Binding-site contacts:
Ligand atom C4 contacts residue ASN38 of chain 1.D at 4.2 Å.
Ligand atom O7 contacts residue ASN38 of chain 1.D at 3.1 Å (h-bond).
Ligand atom O6 contacts residue UNK104 of chain 1.A at 3.0 Å (h-bond).
Ligand atom C7 contacts residue THR37 of chain 1.D at 4.2 Å.
Ligand atom C2 contacts residue ASN38 of chain 1.D at 2.4 Å.
Ligand atom N2 contacts residue ASN38 of chain 1.D at 2.9 Å (h-bond).
Ligand atom C6 contacts residue UNK104 of chain 1.A at 3.6 Å.
Ligand atom O5 contacts residue ASN38 of chain 1.D at 2.4 Å (h-bond).
Ligand atom O7 contacts residue THR37 of chain 1.D at 4.1 Å.
Ligand atom C7 contacts residue ASN38 of chain 1.D at 3.2 Å.
Ligand atom C5 contacts residue ASN38 of chain 1.D at 3.7 Å.
Ligand atom C1 contacts residue ASN38 of chain 1.D at 1.4 Å.
Ligand atom C3 contacts residue ASN38 of chain 1.D at 3.7 Å.
Ligand atom C8 contacts residue ASN38 of chain 1.D at 4.3 Å.
Ligand atom C8 contacts residue THR37 of chain 1.D at 3.8 Å.

Sequence of chain 1.A:
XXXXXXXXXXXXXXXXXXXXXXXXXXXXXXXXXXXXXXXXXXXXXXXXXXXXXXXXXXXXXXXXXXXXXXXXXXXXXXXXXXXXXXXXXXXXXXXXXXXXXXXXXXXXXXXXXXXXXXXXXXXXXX

Sequence of chain 1.D:
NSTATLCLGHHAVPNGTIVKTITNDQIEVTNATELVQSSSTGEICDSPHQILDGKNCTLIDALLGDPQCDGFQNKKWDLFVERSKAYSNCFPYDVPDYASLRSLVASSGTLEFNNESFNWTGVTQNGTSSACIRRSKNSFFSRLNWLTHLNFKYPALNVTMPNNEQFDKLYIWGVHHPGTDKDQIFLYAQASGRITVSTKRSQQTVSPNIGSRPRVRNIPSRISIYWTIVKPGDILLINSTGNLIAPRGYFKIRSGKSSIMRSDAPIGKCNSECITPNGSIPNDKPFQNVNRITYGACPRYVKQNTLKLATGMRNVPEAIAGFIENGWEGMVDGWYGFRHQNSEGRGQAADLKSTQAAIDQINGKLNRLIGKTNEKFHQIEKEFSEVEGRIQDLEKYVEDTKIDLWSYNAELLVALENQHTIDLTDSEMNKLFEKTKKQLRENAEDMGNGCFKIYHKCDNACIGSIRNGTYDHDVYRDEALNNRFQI

The protein below binds the small molecule below.
Small molecule (SMILES): CC(=O)N[C@@H]1[C@@H](O)[C@H](O)[C@@H](CO)O[C@H]1O